This small molecule binds to this protein.
Small molecule (SMILES): O=c1ccn([C@H]2C[C@H](O)[C@@H](CO[P](=O)(O)N[P](=O)(O)OP(=O)(O)O)O2)c(=O)[nH]1

Binding-site contacts:
Ligand atom O2B contacts residue MG1 of chain 1.K at 3.1 Å.
Ligand atom PB contacts residue MG1 of chain 1.K at 3.3 Å.
Ligand atom O2A contacts residue MG1 of chain 1.L at 2.2 Å.
Ligand atom O3' contacts residue ASN105 of chain 1.B at 2.9 Å (h-bond).
Ligand atom C1' contacts residue ASN105 of chain 1.B at 3.5 Å.
Ligand atom C2' contacts residue VAL82 of chain 1.D at 3.7 Å (hydrophobic).
Ligand atom O4 contacts residue GLN119 of chain 1.B at 2.8 Å (h-bond).
Ligand atom O2A contacts residue LYS118 of chain 1.B at 2.9 Å (salt-bridge).
Ligand atom PG contacts residue MG1 of chain 1.L at 3.5 Å.
Ligand atom O2G contacts residue MG1 of chain 1.L at 2.2 Å.
Ligand atom O4' contacts residue ASN105 of chain 1.B at 3.1 Å (h-bond).
Ligand atom C5 contacts residue GLN119 of chain 1.B at 3.4 Å.
Ligand atom C4' contacts residue ASN105 of chain 1.B at 3.7 Å.
Ligand atom O3' contacts residue TYR81 of chain 1.D at 3.5 Å.
Ligand atom C5' contacts residue GLU43 of chain 1.D at 3.5 Å.
Ligand atom O2B contacts residue ASP78 of chain 1.D at 2.9 Å (salt-bridge).
Ligand atom PB contacts residue MG1 of chain 1.L at 3.3 Å.
Ligand atom C3' contacts residue ASP78 of chain 1.D at 3.1 Å.
Ligand atom C2 contacts residue PHE13 of chain 1.D at 3.7 Å (hydrophobic).
Ligand atom O4' contacts residue LYS108 of chain 1.B at 2.9 Å (salt-bridge).
Ligand atom C4' contacts residue ASP78 of chain 1.D at 3.5 Å.
Ligand atom C4 contacts residue GLN119 of chain 1.B at 3.7 Å.
Ligand atom O1B contacts residue MG1 of chain 1.L at 2.0 Å.
Ligand atom O1A contacts residue LYS118 of chain 1.B at 3.5 Å (salt-bridge).
Ligand atom PA contacts residue MG1 of chain 1.L at 3.4 Å.
Ligand atom O5' contacts residue LYS108 of chain 1.B at 3.4 Å (salt-bridge).
Ligand atom O2G contacts residue GLU46 of chain 1.D at 3.1 Å (salt-bridge).
Ligand atom O2A contacts residue GLU43 of chain 1.D at 3.4 Å (salt-bridge).
Ligand atom O3' contacts residue ASP78 of chain 1.D at 2.7 Å (salt-bridge).
Ligand atom O4 contacts residue LYS118 of chain 1.B at 3.7 Å.
Ligand atom O1G contacts residue GLU46 of chain 1.D at 3.7 Å.
Ligand atom N3 contacts residue PHE13 of chain 1.D at 3.6 Å.
Ligand atom O2 contacts residue PHE13 of chain 1.D at 3.6 Å.
Ligand atom O2 contacts residue TYR81 of chain 1.D at 3.3 Å.
Ligand atom O1B contacts residue ASP78 of chain 1.D at 3.5 Å (salt-bridge).
Ligand atom O1B contacts residue GLU43 of chain 1.D at 3.2 Å (salt-bridge).
Ligand atom O1B contacts residue MG1 of chain 1.K at 2.3 Å.
Ligand atom PA contacts residue LYS118 of chain 1.B at 3.7 Å.
Ligand atom O3' contacts residue VAL101 of chain 1.B at 3.4 Å.
Ligand atom O1B contacts residue GLU46 of chain 1.D at 2.9 Å (salt-bridge).

Sequence of chain 1.D:
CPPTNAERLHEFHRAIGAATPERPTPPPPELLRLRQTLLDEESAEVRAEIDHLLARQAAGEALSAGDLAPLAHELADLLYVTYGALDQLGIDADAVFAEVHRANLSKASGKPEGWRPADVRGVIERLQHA

Sequence of chain 1.B:
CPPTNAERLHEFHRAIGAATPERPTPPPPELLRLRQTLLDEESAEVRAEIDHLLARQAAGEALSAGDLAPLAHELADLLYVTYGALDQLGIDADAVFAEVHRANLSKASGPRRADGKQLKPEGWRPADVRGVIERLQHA